Sequence of chain 1.C:
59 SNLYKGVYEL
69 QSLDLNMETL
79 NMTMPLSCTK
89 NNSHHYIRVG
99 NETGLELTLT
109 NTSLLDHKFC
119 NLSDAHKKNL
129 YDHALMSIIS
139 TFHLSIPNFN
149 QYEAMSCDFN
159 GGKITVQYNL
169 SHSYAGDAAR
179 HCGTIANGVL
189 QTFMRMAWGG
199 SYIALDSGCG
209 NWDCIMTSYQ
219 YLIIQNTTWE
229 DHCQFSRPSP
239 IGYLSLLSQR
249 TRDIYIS

A protein and the small-molecule ligand that binds it are described below.
Small molecule (SMILES): CC(=O)N[C@H]1[C@H](O[C@H]2[C@H](O)[C@@H](NC(C)=O)CO[C@@H]2CO)O[C@H](CO)[C@@H](O)[C@@H]1O

Binding-site contacts:
Ligand atom C5 contacts residue ASN224 of chain 1.C at 3.8 Å.
Ligand atom O7 contacts residue ASN224 of chain 1.C at 4.3 Å.
Ligand atom O7 contacts residue THR226 of chain 1.C at 3.4 Å.
Ligand atom O5 contacts residue ASN224 of chain 1.C at 2.5 Å (h-bond).
Ligand atom C7 contacts residue THR225 of chain 1.C at 4.0 Å.
Ligand atom C5 contacts residue LYS161 of chain 1.C at 4.1 Å.
Ligand atom C8 contacts residue THR226 of chain 1.C at 4.2 Å.
Ligand atom C7 contacts residue THR226 of chain 1.C at 4.3 Å.
Ligand atom C6 contacts residue LYS161 of chain 1.C at 3.9 Å.
Ligand atom O5 contacts residue LYS161 of chain 1.C at 4.1 Å.
Ligand atom C1 contacts residue ASN224 of chain 1.C at 1.5 Å.
Ligand atom C3 contacts residue ASN224 of chain 1.C at 3.9 Å.
Ligand atom C8 contacts residue ASN224 of chain 1.C at 3.6 Å.
Ligand atom C4 contacts residue ASN224 of chain 1.C at 4.4 Å.
Ligand atom C2 contacts residue ASN224 of chain 1.C at 2.5 Å.
Ligand atom C8 contacts residue THR225 of chain 1.C at 3.7 Å.
Ligand atom C7 contacts residue ASN224 of chain 1.C at 3.7 Å.
Ligand atom C8 contacts residue GLY159 of chain 1.C at 3.8 Å.
Ligand atom O7 contacts residue THR225 of chain 1.C at 4.2 Å.
Ligand atom N2 contacts residue ASN224 of chain 1.C at 3.0 Å (h-bond).
Ligand atom C8 contacts residue LYS161 of chain 1.C at 4.1 Å.